This protein binds this small molecule.
Small molecule (SMILES): CC(=O)N[C@@H]1[C@@H](O)[C@H](O)[C@@H](CO)O[C@H]1O

Binding-site contacts:
Ligand atom C2 contacts residue ASN91 of chain 1.E at 2.9 Å.
Ligand atom C5 contacts residue ASN91 of chain 1.E at 4.2 Å.
Ligand atom C8 contacts residue GLY90 of chain 1.E at 4.0 Å.
Ligand atom O7 contacts residue ASN91 of chain 1.E at 3.3 Å (h-bond).
Ligand atom N2 contacts residue ASN91 of chain 1.E at 3.3 Å (h-bond).
Ligand atom C3 contacts residue ASN91 of chain 1.E at 4.3 Å.
Ligand atom O5 contacts residue ASN91 of chain 1.E at 2.8 Å (h-bond).
Ligand atom C7 contacts residue ASN91 of chain 1.E at 3.5 Å.
Ligand atom C1 contacts residue ASN91 of chain 1.E at 2.6 Å.
Ligand atom C7 contacts residue GLY90 of chain 1.E at 4.4 Å.
Ligand atom O7 contacts residue GLY90 of chain 1.E at 4.1 Å.

Sequence of chain 1.E:
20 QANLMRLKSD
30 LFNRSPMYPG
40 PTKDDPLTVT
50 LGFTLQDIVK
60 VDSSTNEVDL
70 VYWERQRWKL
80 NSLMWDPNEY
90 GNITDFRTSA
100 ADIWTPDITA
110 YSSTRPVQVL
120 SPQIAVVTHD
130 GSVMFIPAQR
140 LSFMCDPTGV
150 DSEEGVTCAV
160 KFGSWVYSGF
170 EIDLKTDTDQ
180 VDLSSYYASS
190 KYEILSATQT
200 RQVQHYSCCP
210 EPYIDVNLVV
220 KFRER